Binding-site contacts:
Ligand atom OBP contacts residue LYS109 of chain 1.B at 3.9 Å.
Ligand atom CBA contacts residue GLN73 of chain 1.B at 3.5 Å.
Ligand atom CBA contacts residue VAL74 of chain 1.B at 3.9 Å (hydrophobic).
Ligand atom CAL contacts residue ASP56 of chain 1.B at 3.5 Å.
Ligand atom CBH contacts residue TYR101 of chain 1.B at 3.4 Å (hydrophobic).
Ligand atom CAA contacts residue TYR101 of chain 1.B at 3.3 Å (hydrophobic).
Ligand atom C contacts residue TYR101 of chain 1.B at 3.4 Å (hydrophobic).
Ligand atom CAW contacts residue GLY72 of chain 1.B at 3.8 Å.
Ligand atom CAJ contacts residue TYR101 of chain 1.B at 3.6 Å (hydrophobic).
Ligand atom CBU contacts residue TYR101 of chain 1.B at 3.4 Å (hydrophobic).
Ligand atom CBF contacts residue TYR45 of chain 1.B at 3.5 Å (hydrophobic).
Ligand atom CAI contacts residue GLY47 of chain 1.B at 3.7 Å.
Ligand atom CAT contacts residue VAL74 of chain 1.B at 3.7 Å (hydrophobic).
Ligand atom CAQ contacts residue ILE110 of chain 1.B at 3.6 Å (hydrophobic).
Ligand atom CAF contacts residue ASP56 of chain 1.B at 3.7 Å.
Ligand atom CA contacts residue TYR101 of chain 1.B at 3.7 Å (hydrophobic).
Ligand atom OAB contacts residue PHE118 of chain 1.B at 3.6 Å.
Ligand atom CBM contacts residue PHE65 of chain 1.B at 3.6 Å (hydrophobic).
Ligand atom O contacts residue VAL74 of chain 1.B at 3.4 Å.
Ligand atom OAB contacts residue TYR101 of chain 1.B at 2.7 Å (h-bond).
Ligand atom CBW contacts residue ASP56 of chain 1.B at 3.4 Å.
Ligand atom CAM contacts residue GLY72 of chain 1.B at 3.3 Å.
Ligand atom CAD contacts residue PHE118 of chain 1.B at 3.7 Å (hydrophobic).
Ligand atom CAW contacts residue GLN73 of chain 1.B at 3.7 Å.
Ligand atom CAT contacts residue ILE75 of chain 1.B at 3.8 Å (hydrophobic).
Ligand atom CAJ contacts residue ALA100 of chain 1.B at 3.5 Å (hydrophobic).
Ligand atom OBL contacts residue TYR101 of chain 1.B at 3.3 Å (h-bond).
Ligand atom CAY contacts residue GLN73 of chain 1.B at 3.7 Å.
Ligand atom CAQ contacts residue TYR101 of chain 1.B at 3.6 Å (hydrophobic).
Ligand atom CAQ contacts residue SER106 of chain 1.B at 3.4 Å.
Ligand atom OAO contacts residue VAL74 of chain 1.B at 3.5 Å (h-bond).
Ligand atom CBR contacts residue TYR45 of chain 1.B at 3.6 Å (hydrophobic).
Ligand atom OAK contacts residue ILE75 of chain 1.B at 3.8 Å.
Ligand atom CAL contacts residue TYR45 of chain 1.B at 3.8 Å (hydrophobic).
Ligand atom N contacts residue TYR101 of chain 1.B at 3.8 Å.
Ligand atom CAA contacts residue PHE118 of chain 1.B at 3.8 Å (hydrophobic).
Ligand atom CB contacts residue TRP78 of chain 1.B at 3.5 Å (hydrophobic).
Ligand atom CAM contacts residue VAL74 of chain 1.B at 3.7 Å (hydrophobic).
Ligand atom O contacts residue ILE75 of chain 1.B at 2.8 Å (h-bond).
Ligand atom CAW contacts residue VAL74 of chain 1.B at 3.6 Å (hydrophobic).

Sequence of chain 1.B:
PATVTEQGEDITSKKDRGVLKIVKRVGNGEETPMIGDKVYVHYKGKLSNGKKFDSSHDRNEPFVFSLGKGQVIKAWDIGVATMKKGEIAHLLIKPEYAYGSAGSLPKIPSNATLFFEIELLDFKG

This protein binds this small molecule.
Small molecule (SMILES): COc1ccc(CC[C@H]2OC(=O)[C@@H]3CCCCN3C(=O)[C@@H](C3CCCCC3)c3cc(OC)c(c(OC)c3)OCCOc3cccc2c3)cc1OC